Binding-site contacts:
Ligand atom C2 contacts residue HIS43 of chain 1.B at 3.3 Å.
Ligand atom C28 contacts residue GLY228 of chain 1.B at 3.6 Å.
Ligand atom N10 contacts residue GLY228 of chain 1.B at 4.0 Å.
Ligand atom C29 contacts residue GLY228 of chain 1.B at 3.4 Å.
Ligand atom C4 contacts residue TYR47 of chain 1.B at 3.4 Å (hydrophobic).
Ligand atom C29 contacts residue GLY230 of chain 1.B at 3.9 Å.
Ligand atom N11 contacts residue GLY238 of chain 1.B at 3.6 Å.
Ligand atom C26 contacts residue TRP227 of chain 1.B at 4.0 Å (hydrophobic).
Ligand atom C28 contacts residue TRP227 of chain 1.B at 3.9 Å (hydrophobic).
Ligand atom C9 contacts residue GLY228 of chain 1.B at 3.9 Å.
Ligand atom C27 contacts residue TRP227 of chain 1.B at 4.0 Å (hydrophobic).
Ligand atom N21 contacts residue GLY228 of chain 1.B at 2.7 Å (h-bond).
Ligand atom C3 contacts residue TYR47 of chain 1.B at 3.4 Å (hydrophobic).
Ligand atom N11 contacts residue ASP199 of chain 1.B at 2.7 Å (salt-bridge).
Ligand atom C27 contacts residue VAL225 of chain 1.B at 4.0 Å (hydrophobic).
Ligand atom C24 contacts residue SER226 of chain 1.B at 3.8 Å.
Ligand atom C26 contacts residue VAL225 of chain 1.B at 4.0 Å (hydrophobic).
Ligand atom N23 contacts residue SER226 of chain 1.B at 3.3 Å (h-bond).
Ligand atom C5 contacts residue GLY228 of chain 1.B at 3.8 Å.
Ligand atom C26 contacts residue SER205 of chain 1.B at 4.0 Å.
Ligand atom C9 contacts residue ALA200 of chain 1.B at 3.3 Å (hydrophobic).
Ligand atom C30 contacts residue GLY228 of chain 1.B at 3.8 Å.
Ligand atom N23 contacts residue SER205 of chain 1.B at 3.8 Å.
Ligand atom N10 contacts residue GLY230 of chain 1.B at 2.9 Å (h-bond).
Ligand atom C9 contacts residue GLY230 of chain 1.B at 4.0 Å.
Ligand atom N10 contacts residue ALA200 of chain 1.B at 3.4 Å (h-bond).
Ligand atom N23 contacts residue HIS43 of chain 1.B at 3.6 Å.
Ligand atom C3 contacts residue HIS43 of chain 1.B at 4.0 Å.
Ligand atom C1 contacts residue TRP50 of chain 1.B at 3.5 Å (hydrophobic).
Ligand atom C24 contacts residue SER205 of chain 1.B at 2.9 Å.
Ligand atom C9 contacts residue ASP199 of chain 1.B at 3.4 Å.
Ligand atom C25 contacts residue SER205 of chain 1.B at 3.9 Å.
Ligand atom C24 contacts residue HIS43 of chain 1.B at 3.9 Å.
Ligand atom C29 contacts residue TRP227 of chain 1.B at 4.0 Å (hydrophobic).
Ligand atom N11 contacts residue ALA200 of chain 1.B at 3.5 Å (h-bond).
Ligand atom N10 contacts residue CYS231 of chain 1.B at 3.8 Å.
Ligand atom C26 contacts residue CYS201 of chain 1.B at 3.9 Å (hydrophobic).
Ligand atom O32 contacts residue TRP227 of chain 1.B at 3.1 Å.
Ligand atom N10 contacts residue ASP199 of chain 1.B at 2.6 Å (salt-bridge).
Ligand atom O32 contacts residue GLY228 of chain 1.B at 3.3 Å (h-bond).

Sequence of chain 1.B:
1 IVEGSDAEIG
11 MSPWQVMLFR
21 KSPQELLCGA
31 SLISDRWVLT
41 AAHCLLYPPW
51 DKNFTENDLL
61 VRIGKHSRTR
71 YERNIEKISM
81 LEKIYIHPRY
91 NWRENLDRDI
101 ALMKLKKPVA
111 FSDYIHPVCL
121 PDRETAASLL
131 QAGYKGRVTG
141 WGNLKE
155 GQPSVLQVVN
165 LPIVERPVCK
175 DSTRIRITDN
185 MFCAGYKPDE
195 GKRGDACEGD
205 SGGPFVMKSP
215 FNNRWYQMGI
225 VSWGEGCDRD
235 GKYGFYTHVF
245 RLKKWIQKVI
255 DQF

The small molecule below binds the protein below.
Small molecule (SMILES): [H]/N=C(\N)c1ccc(CNC(=O)[C@@H]2CCCN2C(=O)CNC2CCCCCC2)cc1